Binding-site contacts:
Ligand atom C8 contacts residue TYR77 of chain 1.A at 3.8 Å (hydrophobic).
Ligand atom C4 contacts residue ASN78 of chain 1.A at 4.3 Å.
Ligand atom C2 contacts residue ASN78 of chain 1.A at 2.5 Å.
Ligand atom C5 contacts residue ASN78 of chain 1.A at 3.7 Å.
Ligand atom C2 contacts residue GLU154 of chain 1.A at 4.3 Å.
Ligand atom C7 contacts residue ASN78 of chain 1.A at 3.3 Å.
Ligand atom N2 contacts residue GLU154 of chain 1.A at 4.1 Å.
Ligand atom N2 contacts residue ASN78 of chain 1.A at 2.8 Å (h-bond).
Ligand atom O7 contacts residue ASN78 of chain 1.A at 3.5 Å (h-bond).
Ligand atom O5 contacts residue ASN78 of chain 1.A at 2.4 Å (h-bond).
Ligand atom C1 contacts residue ASN78 of chain 1.A at 1.4 Å.
Ligand atom C8 contacts residue ASN78 of chain 1.A at 4.4 Å.
Ligand atom C3 contacts residue ASN78 of chain 1.A at 3.8 Å.

The small molecule below binds the protein below.
Small molecule (SMILES): CC(=O)N[C@@H]1[C@@H](O)[C@H](O)[C@@H](CO)O[C@H]1O

Sequence of chain 1.A:
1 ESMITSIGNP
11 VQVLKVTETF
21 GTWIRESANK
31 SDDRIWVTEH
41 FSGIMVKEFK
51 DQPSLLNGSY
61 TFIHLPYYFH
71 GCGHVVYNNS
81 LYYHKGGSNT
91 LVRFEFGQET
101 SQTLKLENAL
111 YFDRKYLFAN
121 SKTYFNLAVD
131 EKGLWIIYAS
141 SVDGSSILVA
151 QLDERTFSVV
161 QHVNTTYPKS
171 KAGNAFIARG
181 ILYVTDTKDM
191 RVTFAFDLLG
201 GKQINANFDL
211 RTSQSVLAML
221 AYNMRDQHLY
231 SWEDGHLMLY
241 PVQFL